Sequence of chain 1.F:
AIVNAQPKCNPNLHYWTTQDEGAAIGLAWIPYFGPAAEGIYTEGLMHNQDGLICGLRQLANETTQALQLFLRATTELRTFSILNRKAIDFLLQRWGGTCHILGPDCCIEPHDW

Sequence of chain 1.L:
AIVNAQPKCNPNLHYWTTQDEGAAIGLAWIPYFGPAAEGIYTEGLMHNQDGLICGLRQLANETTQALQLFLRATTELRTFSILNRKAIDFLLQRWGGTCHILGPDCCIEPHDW

Sequence of chain 1.E:
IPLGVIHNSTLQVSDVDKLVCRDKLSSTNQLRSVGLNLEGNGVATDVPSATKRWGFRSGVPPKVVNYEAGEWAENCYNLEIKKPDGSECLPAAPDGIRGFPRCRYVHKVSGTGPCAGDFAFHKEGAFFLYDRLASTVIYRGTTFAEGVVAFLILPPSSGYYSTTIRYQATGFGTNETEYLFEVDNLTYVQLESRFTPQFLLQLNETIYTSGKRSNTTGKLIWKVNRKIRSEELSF

Binding-site contacts:
Ligand atom C8 contacts residue GLU124 of chain 1.E at 2.7 Å.
Ligand atom C5 contacts residue PRO7 of chain 1.F at 4.3 Å (hydrophobic).
Ligand atom C5 contacts residue ASN61 of chain 1.F at 2.7 Å.
Ligand atom C7 contacts residue GLN6 of chain 1.F at 3.9 Å.
Ligand atom O7 contacts residue GLN6 of chain 1.F at 3.3 Å (h-bond).
Ligand atom C6 contacts residue PRO7 of chain 1.F at 3.4 Å (hydrophobic).
Ligand atom O5 contacts residue PRO7 of chain 1.F at 3.9 Å.
Ligand atom O4 contacts residue GLU124 of chain 1.E at 4.2 Å.
Ligand atom C1 contacts residue ASN61 of chain 1.F at 1.4 Å.
Ligand atom C7 contacts residue ASN61 of chain 1.F at 3.3 Å.
Ligand atom N2 contacts residue ASN61 of chain 1.F at 2.1 Å (h-bond).
Ligand atom O6 contacts residue ASN61 of chain 1.F at 3.4 Å (h-bond).
Ligand atom C8 contacts residue PRO7 of chain 1.F at 4.2 Å (hydrophobic).
Ligand atom C6 contacts residue GLN6 of chain 1.F at 3.1 Å.
Ligand atom O6 contacts residue PRO7 of chain 1.F at 2.2 Å.
Ligand atom C8 contacts residue ASN61 of chain 1.F at 4.0 Å.
Ligand atom C3 contacts residue GLU124 of chain 1.E at 4.0 Å.
Ligand atom C8 contacts residue GLN6 of chain 1.F at 3.3 Å.
Ligand atom C8 contacts residue TRP29 of chain 1.L at 2.8 Å (hydrophobic).
Ligand atom O3 contacts residue GLU124 of chain 1.E at 2.6 Å (salt-bridge).
Ligand atom O6 contacts residue GLN58 of chain 1.F at 4.0 Å.
Ligand atom C2 contacts residue ASN61 of chain 1.F at 2.1 Å.
Ligand atom O7 contacts residue ASN61 of chain 1.F at 4.1 Å.
Ligand atom C4 contacts residue ASN61 of chain 1.F at 4.0 Å.
Ligand atom C8 contacts residue THR64 of chain 1.F at 2.6 Å.
Ligand atom C7 contacts residue THR64 of chain 1.F at 3.8 Å.
Ligand atom O5 contacts residue GLU124 of chain 1.E at 3.7 Å.
Ligand atom O6 contacts residue GLN6 of chain 1.F at 3.1 Å.
Ligand atom O4 contacts residue LYS123 of chain 1.E at 3.8 Å.
Ligand atom C6 contacts residue ASN61 of chain 1.F at 3.6 Å.
Ligand atom O5 contacts residue ASN61 of chain 1.F at 2.3 Å (h-bond).
Ligand atom C6 contacts residue GLU124 of chain 1.E at 3.2 Å.
Ligand atom N2 contacts residue TRP29 of chain 1.L at 4.2 Å.
Ligand atom C7 contacts residue GLU124 of chain 1.E at 3.4 Å.
Ligand atom N2 contacts residue THR64 of chain 1.F at 3.9 Å.
Ligand atom O7 contacts residue GLU124 of chain 1.E at 2.8 Å.
Ligand atom C5 contacts residue GLN6 of chain 1.F at 4.0 Å.
Ligand atom C3 contacts residue ASN61 of chain 1.F at 3.2 Å.
Ligand atom C5 contacts residue GLU124 of chain 1.E at 3.5 Å.
Ligand atom C7 contacts residue TRP29 of chain 1.L at 3.7 Å (hydrophobic).

This protein binds this small molecule.
Small molecule (SMILES): CC(=O)N[C@H]1[C@H](O[C@H]2[C@H](O)[C@@H](NC(C)=O)CO[C@@H]2CO)O[C@H](CO)[C@@H](O[C@@H]2O[C@H](CO[C@H]3O[C@H](CO)[C@@H](O)[C@H](O)[C@@H]3O)[C@@H](O)[C@H](O[C@H]3O[C@H](CO)[C@@H](O)[C@H](O)[C@@H]3O)[C@@H]2O)[C@@H]1O